A protein and the small-molecule ligand that binds it are described below.
Small molecule (SMILES): COc1cc(-c2ccc3c(c2)nc(CCc2ccccc2)n3CCN2CCOCC2)cccc1=O

Binding-site contacts:
Ligand atom C16 contacts residue TRP40 of chain 1.A at 4.0 Å (hydrophobic).
Ligand atom C11 contacts residue PRO41 of chain 1.A at 4.0 Å (hydrophobic).
Ligand atom C1 contacts residue PHE42 of chain 1.A at 3.6 Å (hydrophobic).
Ligand atom C12 contacts residue PRO41 of chain 1.A at 3.8 Å (hydrophobic).
Ligand atom C9 contacts residue PRO41 of chain 1.A at 3.9 Å (hydrophobic).
Ligand atom C8 contacts residue ASN99 of chain 1.A at 3.5 Å.
Ligand atom C23 contacts residue TRP40 of chain 1.A at 3.8 Å (hydrophobic).
Ligand atom C20 contacts residue TRP40 of chain 1.A at 3.7 Å (hydrophobic).
Ligand atom C6 contacts residue ASN99 of chain 1.A at 4.0 Å.
Ligand atom C13 contacts residue LEU51 of chain 1.A at 3.7 Å (hydrophobic).
Ligand atom C14 contacts residue LEU51 of chain 1.A at 3.4 Å (hydrophobic).
Ligand atom C28 contacts residue LYS50 of chain 1.A at 4.0 Å.
Ligand atom C25 contacts residue TRP40 of chain 1.A at 3.9 Å (hydrophobic).
Ligand atom C13 contacts residue PRO41 of chain 1.A at 3.6 Å (hydrophobic).
Ligand atom C3 contacts residue ILE105 of chain 1.A at 3.7 Å (hydrophobic).
Ligand atom C22 contacts residue TRP40 of chain 1.A at 3.3 Å (hydrophobic).
Ligand atom C2 contacts residue ILE105 of chain 1.A at 3.7 Å (hydrophobic).
Ligand atom C7 contacts residue ILE105 of chain 1.A at 4.1 Å (hydrophobic).
Ligand atom O1 contacts residue VAL46 of chain 1.A at 3.7 Å.
Ligand atom C1 contacts residue VAL46 of chain 1.A at 3.7 Å (hydrophobic).
Ligand atom C6 contacts residue LEU53 of chain 1.A at 3.6 Å (hydrophobic).
Ligand atom C2 contacts residue VAL46 of chain 1.A at 4.0 Å (hydrophobic).
Ligand atom C15 contacts residue PRO41 of chain 1.A at 3.9 Å (hydrophobic).
Ligand atom C22 contacts residue GLN44 of chain 1.A at 4.0 Å.
Ligand atom C12 contacts residue LEU51 of chain 1.A at 3.9 Å (hydrophobic).
Ligand atom C10 contacts residue PRO41 of chain 1.A at 4.0 Å (hydrophobic).
Ligand atom C21 contacts residue TRP40 of chain 1.A at 3.7 Å (hydrophobic).
Ligand atom C28 contacts residue LEU51 of chain 1.A at 3.6 Å (hydrophobic).
Ligand atom C29 contacts residue LEU51 of chain 1.A at 3.9 Å (hydrophobic).
Ligand atom N1 contacts residue PRO41 of chain 1.A at 3.5 Å.
Ligand atom N1 contacts residue GLN44 of chain 1.A at 4.0 Å.
Ligand atom C4 contacts residue ILE105 of chain 1.A at 3.9 Å (hydrophobic).
Ligand atom C7 contacts residue LEU53 of chain 1.A at 3.7 Å (hydrophobic).
Ligand atom C14 contacts residue PRO41 of chain 1.A at 3.6 Å (hydrophobic).
Ligand atom C9 contacts residue LEU51 of chain 1.A at 3.9 Å (hydrophobic).
Ligand atom O2 contacts residue TYR56 of chain 1.A at 3.7 Å.
Ligand atom C1 contacts residue PRO41 of chain 1.A at 3.7 Å (hydrophobic).
Ligand atom O2 contacts residue ASN99 of chain 1.A at 2.9 Å (h-bond).
Ligand atom C23 contacts residue GLN44 of chain 1.A at 3.8 Å.
Ligand atom C7 contacts residue ASN99 of chain 1.A at 3.4 Å.

Sequence of chain 1.A:
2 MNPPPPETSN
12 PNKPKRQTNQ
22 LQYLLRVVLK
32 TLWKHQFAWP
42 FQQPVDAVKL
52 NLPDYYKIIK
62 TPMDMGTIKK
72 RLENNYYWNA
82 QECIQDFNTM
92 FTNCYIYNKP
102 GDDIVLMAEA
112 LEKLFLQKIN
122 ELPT